Sequence of chain 1.A:
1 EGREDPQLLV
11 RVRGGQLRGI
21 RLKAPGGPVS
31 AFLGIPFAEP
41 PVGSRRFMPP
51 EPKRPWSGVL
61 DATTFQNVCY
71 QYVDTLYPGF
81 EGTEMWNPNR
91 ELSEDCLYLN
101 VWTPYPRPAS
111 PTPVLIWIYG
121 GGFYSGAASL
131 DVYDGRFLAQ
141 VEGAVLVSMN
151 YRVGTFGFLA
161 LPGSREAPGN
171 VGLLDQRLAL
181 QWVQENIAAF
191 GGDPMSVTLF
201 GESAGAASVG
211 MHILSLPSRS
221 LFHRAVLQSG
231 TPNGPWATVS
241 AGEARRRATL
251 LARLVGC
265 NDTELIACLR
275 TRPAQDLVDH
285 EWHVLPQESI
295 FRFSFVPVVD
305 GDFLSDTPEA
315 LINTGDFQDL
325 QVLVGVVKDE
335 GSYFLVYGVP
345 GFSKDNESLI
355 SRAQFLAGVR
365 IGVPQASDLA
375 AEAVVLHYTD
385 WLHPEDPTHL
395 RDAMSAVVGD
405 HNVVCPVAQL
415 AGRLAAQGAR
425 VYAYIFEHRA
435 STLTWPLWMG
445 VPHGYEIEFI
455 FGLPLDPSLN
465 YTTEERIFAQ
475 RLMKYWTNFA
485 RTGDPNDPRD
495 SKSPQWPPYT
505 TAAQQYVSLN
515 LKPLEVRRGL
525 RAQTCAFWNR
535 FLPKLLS

This small molecule binds to this protein.
Small molecule (SMILES): CN(C)c1ccc(C(=C2C=CC(=[N+](C)C)C=C2)c2ccc(N(C)C)cc2)cc1

Binding-site contacts:
Ligand atom C21 contacts residue THR75 of chain 1.A at 3.6 Å.
Ligand atom C16 contacts residue TYR341 of chain 1.A at 3.5 Å (hydrophobic).
Ligand atom C17 contacts residue LEU76 of chain 1.A at 3.2 Å (hydrophobic).
Ligand atom C25 contacts residue VAL340 of chain 1.A at 3.5 Å (hydrophobic).
Ligand atom C18 contacts residue VAL340 of chain 1.A at 3.9 Å (hydrophobic).
Ligand atom C2 contacts residue CVI1 of chain 1.K at 3.7 Å.
Ligand atom C24 contacts residue TYR77 of chain 1.A at 4.0 Å (hydrophobic).
Ligand atom C15 contacts residue ASP74 of chain 1.A at 4.1 Å.
Ligand atom C18 contacts residue TYR341 of chain 1.A at 4.0 Å (hydrophobic).
Ligand atom C20 contacts residue CVI1 of chain 1.K at 3.7 Å.
Ligand atom N3 contacts residue LEU76 of chain 1.A at 3.5 Å.
Ligand atom C1 contacts residue CVI1 of chain 1.K at 3.8 Å.
Ligand atom C8 contacts residue CVI1 of chain 1.K at 4.0 Å.
Ligand atom C25 contacts residue TYR77 of chain 1.A at 3.7 Å (hydrophobic).
Ligand atom C11 contacts residue CVI1 of chain 1.K at 3.6 Å.
Ligand atom C19 contacts residue LEU76 of chain 1.A at 3.9 Å (hydrophobic).
Ligand atom C24 contacts residue TYR341 of chain 1.A at 3.1 Å (hydrophobic).
Ligand atom C15 contacts residue CVI1 of chain 1.K at 3.8 Å.
Ligand atom C22 contacts residue CVI1 of chain 1.K at 3.5 Å.
Ligand atom N3 contacts residue TYR77 of chain 1.A at 4.0 Å.
Ligand atom N2 contacts residue CVI1 of chain 1.K at 3.7 Å.
Ligand atom C24 contacts residue THR83 of chain 1.A at 3.8 Å.
Ligand atom C24 contacts residue ASP74 of chain 1.A at 3.6 Å.
Ligand atom N3 contacts residue TYR341 of chain 1.A at 3.3 Å.
Ligand atom C25 contacts residue LEU76 of chain 1.A at 4.1 Å (hydrophobic).
Ligand atom C4 contacts residue CVI1 of chain 1.K at 3.6 Å.
Ligand atom C16 contacts residue ASP74 of chain 1.A at 3.5 Å.
Ligand atom C16 contacts residue LEU76 of chain 1.A at 3.6 Å (hydrophobic).
Ligand atom C10 contacts residue TYR341 of chain 1.A at 3.7 Å (hydrophobic).
Ligand atom C15 contacts residue TYR72 of chain 1.A at 3.8 Å (hydrophobic).
Ligand atom C12 contacts residue CVI1 of chain 1.K at 3.7 Å.
Ligand atom C9 contacts residue TYR341 of chain 1.A at 3.9 Å (hydrophobic).
Ligand atom C13 contacts residue CVI1 of chain 1.K at 3.9 Å.
Ligand atom C9 contacts residue CVI1 of chain 1.K at 4.0 Å.
Ligand atom C3 contacts residue CVI1 of chain 1.K at 3.3 Å.
Ligand atom C17 contacts residue TYR341 of chain 1.A at 3.5 Å (hydrophobic).
Ligand atom C18 contacts residue LEU76 of chain 1.A at 3.4 Å (hydrophobic).
Ligand atom C25 contacts residue TYR341 of chain 1.A at 4.0 Å (hydrophobic).
Ligand atom C15 contacts residue LEU76 of chain 1.A at 4.1 Å (hydrophobic).
Ligand atom C10 contacts residue CVI1 of chain 1.K at 3.8 Å.